Sequence of chain 1.A:
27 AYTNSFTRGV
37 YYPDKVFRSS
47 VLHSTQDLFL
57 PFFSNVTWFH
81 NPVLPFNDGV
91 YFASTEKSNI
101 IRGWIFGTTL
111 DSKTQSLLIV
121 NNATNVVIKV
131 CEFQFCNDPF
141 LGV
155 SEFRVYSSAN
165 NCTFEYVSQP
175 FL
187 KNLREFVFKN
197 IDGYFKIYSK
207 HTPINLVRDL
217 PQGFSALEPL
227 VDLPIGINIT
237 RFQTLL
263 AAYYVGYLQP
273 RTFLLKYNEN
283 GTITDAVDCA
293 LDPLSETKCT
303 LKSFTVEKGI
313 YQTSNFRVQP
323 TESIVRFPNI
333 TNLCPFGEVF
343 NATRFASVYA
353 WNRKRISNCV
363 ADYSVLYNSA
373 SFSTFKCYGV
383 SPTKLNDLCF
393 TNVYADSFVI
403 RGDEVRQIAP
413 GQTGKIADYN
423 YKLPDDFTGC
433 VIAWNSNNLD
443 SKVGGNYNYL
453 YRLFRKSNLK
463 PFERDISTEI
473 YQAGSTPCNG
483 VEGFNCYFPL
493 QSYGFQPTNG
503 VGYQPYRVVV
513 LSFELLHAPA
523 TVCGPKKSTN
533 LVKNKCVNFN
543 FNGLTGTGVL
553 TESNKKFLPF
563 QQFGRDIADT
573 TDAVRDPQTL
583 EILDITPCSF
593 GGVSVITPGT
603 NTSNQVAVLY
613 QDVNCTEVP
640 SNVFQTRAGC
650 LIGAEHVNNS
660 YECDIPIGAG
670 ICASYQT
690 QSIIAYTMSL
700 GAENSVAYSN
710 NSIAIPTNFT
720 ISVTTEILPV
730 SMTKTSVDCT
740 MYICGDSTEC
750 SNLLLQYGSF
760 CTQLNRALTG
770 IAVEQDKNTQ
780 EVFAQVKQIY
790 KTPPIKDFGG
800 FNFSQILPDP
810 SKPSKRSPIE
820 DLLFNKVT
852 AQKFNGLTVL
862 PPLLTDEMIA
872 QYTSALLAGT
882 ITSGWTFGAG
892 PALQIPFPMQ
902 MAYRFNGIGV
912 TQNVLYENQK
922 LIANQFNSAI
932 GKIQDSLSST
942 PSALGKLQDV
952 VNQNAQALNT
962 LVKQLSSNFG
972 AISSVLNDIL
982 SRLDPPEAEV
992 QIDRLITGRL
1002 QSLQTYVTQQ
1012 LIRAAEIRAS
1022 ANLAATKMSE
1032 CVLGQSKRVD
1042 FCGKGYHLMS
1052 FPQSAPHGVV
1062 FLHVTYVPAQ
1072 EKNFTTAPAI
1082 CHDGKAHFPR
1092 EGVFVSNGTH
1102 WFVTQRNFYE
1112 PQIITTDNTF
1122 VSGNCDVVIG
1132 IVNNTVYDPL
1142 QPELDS

A protein and the small-molecule ligand that binds it are described below.
Small molecule (SMILES): CC(=O)N[C@@H]1[C@@H](O)[C@H](O)[C@@H](CO)O[C@H]1O

Binding-site contacts:
Ligand atom C4 contacts residue ASN61 of chain 1.A at 4.3 Å.
Ligand atom C7 contacts residue ASN61 of chain 1.A at 3.9 Å.
Ligand atom C7 contacts residue TYR28 of chain 1.A at 4.0 Å (hydrophobic).
Ligand atom O7 contacts residue ASN61 of chain 1.A at 4.5 Å.
Ligand atom O7 contacts residue TYR28 of chain 1.A at 3.7 Å.
Ligand atom C2 contacts residue ASN61 of chain 1.A at 2.5 Å.
Ligand atom C8 contacts residue TYR28 of chain 1.A at 3.7 Å (hydrophobic).
Ligand atom C6 contacts residue PHE59 of chain 1.A at 3.3 Å (hydrophobic).
Ligand atom C3 contacts residue ASN61 of chain 1.A at 3.8 Å.
Ligand atom O5 contacts residue SER60 of chain 1.A at 4.3 Å.
Ligand atom O5 contacts residue ASN61 of chain 1.A at 2.4 Å (h-bond).
Ligand atom C1 contacts residue ASN61 of chain 1.A at 1.4 Å.
Ligand atom O6 contacts residue PHE59 of chain 1.A at 3.0 Å (h-bond).
Ligand atom N2 contacts residue ASN61 of chain 1.A at 2.9 Å (h-bond).
Ligand atom C5 contacts residue ASN61 of chain 1.A at 3.7 Å.